Sequence of chain 24.E:
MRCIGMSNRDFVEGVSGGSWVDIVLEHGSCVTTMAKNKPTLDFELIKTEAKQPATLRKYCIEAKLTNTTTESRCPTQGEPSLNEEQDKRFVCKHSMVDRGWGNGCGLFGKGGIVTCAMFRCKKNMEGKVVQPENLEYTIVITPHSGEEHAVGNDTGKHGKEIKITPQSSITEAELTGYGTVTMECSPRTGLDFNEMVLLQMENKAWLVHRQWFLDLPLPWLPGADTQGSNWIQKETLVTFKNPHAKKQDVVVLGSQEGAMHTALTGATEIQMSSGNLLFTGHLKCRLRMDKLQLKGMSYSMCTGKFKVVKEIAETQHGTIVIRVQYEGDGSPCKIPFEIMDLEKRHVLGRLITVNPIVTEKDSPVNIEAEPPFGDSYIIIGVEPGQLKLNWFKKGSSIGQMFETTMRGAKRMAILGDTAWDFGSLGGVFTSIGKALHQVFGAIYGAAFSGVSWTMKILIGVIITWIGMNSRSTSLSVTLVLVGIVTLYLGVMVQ

Binding-site contacts:
Ligand atom O7 contacts residue THR155 of chain 16.E at 4.1 Å.
Ligand atom C2 contacts residue HIS149 of chain 16.E at 3.6 Å.
Ligand atom C6 contacts residue HIS158 of chain 16.E at 4.3 Å.
Ligand atom O5 contacts residue ASN153 of chain 16.E at 2.4 Å (h-bond).
Ligand atom C3 contacts residue ASN153 of chain 16.E at 3.8 Å.
Ligand atom O7 contacts residue ASN153 of chain 16.E at 3.8 Å.
Ligand atom O6 contacts residue HIS158 of chain 16.E at 3.8 Å.
Ligand atom O3 contacts residue HIS149 of chain 16.E at 4.1 Å.
Ligand atom C1 contacts residue HIS149 of chain 16.E at 4.2 Å.
Ligand atom C5 contacts residue THR155 of chain 16.E at 3.9 Å.
Ligand atom C4 contacts residue ASN153 of chain 16.E at 4.2 Å.
Ligand atom N2 contacts residue ASN153 of chain 16.E at 2.9 Å (h-bond).
Ligand atom C1 contacts residue ASN153 of chain 16.E at 1.4 Å.
Ligand atom C1 contacts residue THR155 of chain 16.E at 3.9 Å.
Ligand atom C8 contacts residue GLY102 of chain 24.E at 4.2 Å.
Ligand atom O5 contacts residue GLY156 of chain 16.E at 4.3 Å.
Ligand atom C6 contacts residue THR155 of chain 16.E at 4.4 Å.
Ligand atom C5 contacts residue ASN153 of chain 16.E at 3.7 Å.
Ligand atom C1 contacts residue HIS158 of chain 16.E at 3.8 Å.
Ligand atom C6 contacts residue LYS157 of chain 16.E at 4.2 Å.
Ligand atom O5 contacts residue THR155 of chain 16.E at 3.8 Å.
Ligand atom C5 contacts residue HIS158 of chain 16.E at 4.3 Å.
Ligand atom C2 contacts residue ASN153 of chain 16.E at 2.5 Å.
Ligand atom O6 contacts residue LYS157 of chain 16.E at 4.2 Å.
Ligand atom N2 contacts residue HIS149 of chain 16.E at 3.4 Å.
Ligand atom O5 contacts residue HIS158 of chain 16.E at 3.1 Å.
Ligand atom C7 contacts residue ASN153 of chain 16.E at 3.5 Å.

A small-molecule ligand and the protein it binds are described below.
Small molecule (SMILES): CC(=O)N[C@@H]1[C@@H](O)[C@H](O)[C@@H](CO)O[C@H]1O

Sequence of chain 16.E:
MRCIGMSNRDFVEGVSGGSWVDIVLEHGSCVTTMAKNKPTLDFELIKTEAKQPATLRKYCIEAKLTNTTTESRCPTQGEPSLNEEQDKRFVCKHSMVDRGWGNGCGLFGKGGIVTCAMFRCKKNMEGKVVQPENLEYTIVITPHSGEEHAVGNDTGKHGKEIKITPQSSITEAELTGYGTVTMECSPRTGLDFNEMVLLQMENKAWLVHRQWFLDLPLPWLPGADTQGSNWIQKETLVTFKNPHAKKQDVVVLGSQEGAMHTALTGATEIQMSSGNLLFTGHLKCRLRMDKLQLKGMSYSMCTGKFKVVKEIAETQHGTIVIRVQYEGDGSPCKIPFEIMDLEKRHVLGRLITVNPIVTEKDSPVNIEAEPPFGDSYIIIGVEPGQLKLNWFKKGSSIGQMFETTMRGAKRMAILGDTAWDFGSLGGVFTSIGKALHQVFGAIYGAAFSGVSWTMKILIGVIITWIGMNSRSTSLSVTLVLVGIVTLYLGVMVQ